Binding-site contacts:
Ligand atom C11 contacts residue TYR133 of chain 1.F at 3.6 Å (hydrophobic).
Ligand atom O6 contacts residue HIS193 of chain 1.D at 2.8 Å (h-bond).
Ligand atom O3 contacts residue ALA29 of chain 1.D at 3.7 Å.
Ligand atom C24 contacts residue PHE134 of chain 1.F at 4.0 Å (hydrophobic).
Ligand atom C11 contacts residue PHE144 of chain 1.F at 4.0 Å (hydrophobic).
Ligand atom C18 contacts residue THR172 of chain 1.F at 3.9 Å.
Ligand atom C2 contacts residue PHE102 of chain 1.F at 3.9 Å (hydrophobic).
Ligand atom C20 contacts residue TYR133 of chain 1.F at 3.8 Å (hydrophobic).
Ligand atom O1 contacts residue TYR133 of chain 1.F at 2.5 Å (h-bond).
Ligand atom C2 contacts residue SER146 of chain 1.F at 3.6 Å.
Ligand atom C23 contacts residue PHE144 of chain 1.F at 3.9 Å (hydrophobic).
Ligand atom C1 contacts residue THR93 of chain 1.F at 3.9 Å.
Ligand atom O3 contacts residue VAL160 of chain 1.F at 3.8 Å.
Ligand atom C7 contacts residue LEU158 of chain 1.F at 3.8 Å (hydrophobic).
Ligand atom O2 contacts residue PHE166 of chain 1.F at 4.0 Å.
Ligand atom C19 contacts residue PHE144 of chain 1.F at 4.1 Å (hydrophobic).
Ligand atom C32 contacts residue VAL160 of chain 1.F at 3.9 Å (hydrophobic).
Ligand atom O5 contacts residue ALA29 of chain 1.D at 3.3 Å.
Ligand atom C21 contacts residue PHE166 of chain 1.F at 3.3 Å (hydrophobic).
Ligand atom C12 contacts residue PHE144 of chain 1.F at 3.7 Å (hydrophobic).
Ligand atom C4 contacts residue HIS193 of chain 1.D at 3.9 Å.
Ligand atom C27 contacts residue TYR133 of chain 1.F at 3.6 Å (hydrophobic).
Ligand atom C12 contacts residue TYR133 of chain 1.F at 3.8 Å (hydrophobic).
Ligand atom C15 contacts residue VAL160 of chain 1.F at 4.1 Å (hydrophobic).
Ligand atom C32 contacts residue PHE166 of chain 1.F at 3.6 Å (hydrophobic).
Ligand atom C16 contacts residue ALA29 of chain 1.D at 3.9 Å (hydrophobic).
Ligand atom C2 contacts residue THR93 of chain 1.F at 3.1 Å.
Ligand atom C31 contacts residue VAL160 of chain 1.F at 3.8 Å (hydrophobic).
Ligand atom C1 contacts residue PHE102 of chain 1.F at 4.0 Å (hydrophobic).
Ligand atom C32 contacts residue ASN162 of chain 1.F at 3.0 Å.
Ligand atom C6 contacts residue LEU158 of chain 1.F at 3.9 Å (hydrophobic).
Ligand atom C21 contacts residue VAL170 of chain 1.F at 3.9 Å (hydrophobic).
Ligand atom C18 contacts residue SER146 of chain 1.F at 3.7 Å.
Ligand atom C12 contacts residue PHE134 of chain 1.F at 4.0 Å (hydrophobic).
Ligand atom O1 contacts residue SER104 of chain 1.F at 3.9 Å.
Ligand atom C3 contacts residue SER146 of chain 1.F at 3.5 Å.
Ligand atom O3 contacts residue VAL28 of chain 1.D at 3.7 Å.
Ligand atom C25 contacts residue PHE134 of chain 1.F at 3.5 Å (hydrophobic).
Ligand atom C20 contacts residue PHE25 of chain 1.D at 3.9 Å (hydrophobic).
Ligand atom O5 contacts residue VAL28 of chain 1.D at 3.3 Å (h-bond).

A small-molecule ligand and the protein it binds are described below.
Small molecule (SMILES): CC(=O)O[C@H]1C[C@@]2(C)[C@@H](C[C@@H](O)[C@H]3[C@@]4(C)CC[C@@H](O)[C@@H](C)[C@@H]4CC[C@@]32C)/C1=C(\CCC=C(C)C)C(=O)O

Sequence of chain 1.D:
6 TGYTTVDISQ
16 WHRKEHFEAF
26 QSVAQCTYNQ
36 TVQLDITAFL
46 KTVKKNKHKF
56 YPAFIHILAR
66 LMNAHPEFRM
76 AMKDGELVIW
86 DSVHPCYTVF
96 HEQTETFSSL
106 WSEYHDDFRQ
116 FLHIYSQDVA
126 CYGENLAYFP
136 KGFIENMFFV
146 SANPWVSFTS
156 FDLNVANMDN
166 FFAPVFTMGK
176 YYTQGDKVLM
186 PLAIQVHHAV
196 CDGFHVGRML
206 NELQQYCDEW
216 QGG

Sequence of chain 1.F:
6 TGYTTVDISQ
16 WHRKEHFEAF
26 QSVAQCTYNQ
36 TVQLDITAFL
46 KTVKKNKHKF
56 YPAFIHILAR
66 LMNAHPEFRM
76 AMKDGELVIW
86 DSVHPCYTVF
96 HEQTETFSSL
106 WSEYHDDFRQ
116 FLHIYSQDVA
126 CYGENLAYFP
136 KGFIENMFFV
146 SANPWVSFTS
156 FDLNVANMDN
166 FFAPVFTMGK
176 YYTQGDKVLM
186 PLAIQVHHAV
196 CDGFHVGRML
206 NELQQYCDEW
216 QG